The small molecule below binds the protein below.
Small molecule (SMILES): CC(=O)N[C@@H]1[C@@H](O)[C@H](O)[C@@H](CO)O[C@H]1O

Binding-site contacts:
Ligand atom C7 contacts residue ASN315 of chain 1.B at 3.3 Å.
Ligand atom C3 contacts residue ASN315 of chain 1.B at 3.8 Å.
Ligand atom C6 contacts residue ASN315 of chain 1.B at 4.5 Å.
Ligand atom C6 contacts residue THR313 of chain 1.B at 4.5 Å.
Ligand atom C8 contacts residue ASN315 of chain 1.B at 3.5 Å.
Ligand atom O5 contacts residue ASN315 of chain 1.B at 2.4 Å (h-bond).
Ligand atom O5 contacts residue VAL314 of chain 1.B at 3.8 Å.
Ligand atom C1 contacts residue VAL314 of chain 1.B at 4.4 Å (hydrophobic).
Ligand atom O7 contacts residue ASN315 of chain 1.B at 4.2 Å.
Ligand atom C5 contacts residue ASN315 of chain 1.B at 3.7 Å.
Ligand atom C2 contacts residue ASN315 of chain 1.B at 2.5 Å.
Ligand atom C1 contacts residue ASN315 of chain 1.B at 1.4 Å.
Ligand atom O5 contacts residue THR313 of chain 1.B at 4.3 Å.
Ligand atom N2 contacts residue ASN315 of chain 1.B at 2.8 Å (h-bond).
Ligand atom C4 contacts residue ASN315 of chain 1.B at 4.3 Å.
Ligand atom C8 contacts residue ILE281 of chain 1.B at 4.5 Å (hydrophobic).

Sequence of chain 1.B:
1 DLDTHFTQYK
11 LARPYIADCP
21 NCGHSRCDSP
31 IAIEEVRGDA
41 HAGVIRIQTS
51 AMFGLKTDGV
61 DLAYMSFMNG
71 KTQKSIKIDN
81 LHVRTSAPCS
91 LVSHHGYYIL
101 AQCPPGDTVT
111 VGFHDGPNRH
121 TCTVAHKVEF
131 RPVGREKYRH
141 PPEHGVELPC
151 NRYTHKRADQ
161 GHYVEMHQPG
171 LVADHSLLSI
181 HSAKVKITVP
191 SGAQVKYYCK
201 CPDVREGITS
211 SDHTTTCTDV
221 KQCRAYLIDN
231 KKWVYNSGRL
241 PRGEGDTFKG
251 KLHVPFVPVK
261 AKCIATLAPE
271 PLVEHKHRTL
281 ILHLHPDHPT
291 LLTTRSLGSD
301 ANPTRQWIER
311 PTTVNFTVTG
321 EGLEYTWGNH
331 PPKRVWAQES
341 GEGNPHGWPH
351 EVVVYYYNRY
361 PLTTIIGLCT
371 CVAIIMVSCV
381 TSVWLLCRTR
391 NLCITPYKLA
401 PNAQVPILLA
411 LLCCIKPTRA